Sequence of chain 1.A:
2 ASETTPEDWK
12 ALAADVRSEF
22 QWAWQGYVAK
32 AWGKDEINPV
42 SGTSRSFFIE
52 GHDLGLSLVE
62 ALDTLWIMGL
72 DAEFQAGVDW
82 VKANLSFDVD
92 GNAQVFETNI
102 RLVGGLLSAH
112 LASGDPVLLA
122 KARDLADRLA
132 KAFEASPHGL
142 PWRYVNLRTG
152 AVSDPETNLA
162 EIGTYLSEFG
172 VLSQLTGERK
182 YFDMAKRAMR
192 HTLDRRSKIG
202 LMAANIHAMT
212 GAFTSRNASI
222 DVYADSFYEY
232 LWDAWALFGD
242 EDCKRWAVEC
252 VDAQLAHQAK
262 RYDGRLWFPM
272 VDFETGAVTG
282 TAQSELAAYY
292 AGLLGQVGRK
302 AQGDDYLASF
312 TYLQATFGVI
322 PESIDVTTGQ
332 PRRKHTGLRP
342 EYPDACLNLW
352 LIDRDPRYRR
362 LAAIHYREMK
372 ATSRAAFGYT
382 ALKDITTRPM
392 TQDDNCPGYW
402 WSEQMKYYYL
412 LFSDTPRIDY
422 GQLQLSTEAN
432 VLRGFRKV

Binding-site contacts:
Ligand atom C6 contacts residue PRO341 of chain 1.A at 3.7 Å (hydrophobic).
Ligand atom C6 contacts residue ARG340 of chain 1.A at 3.8 Å.
Ligand atom N5 contacts residue LEU287 of chain 1.A at 4.0 Å.
Ligand atom O6 contacts residue TYR400 of chain 1.A at 4.1 Å.
Ligand atom C2 contacts residue CA1 of chain 1.D at 3.5 Å.
Ligand atom O2 contacts residue THR428 of chain 1.A at 3.0 Å (h-bond).
Ligand atom C4 contacts residue TYR400 of chain 1.A at 3.9 Å (hydrophobic).
Ligand atom O4 contacts residue TYR400 of chain 1.A at 3.8 Å.
Ligand atom C6 contacts residue TYR400 of chain 1.A at 3.8 Å (hydrophobic).
Ligand atom C3 contacts residue GLU404 of chain 1.A at 3.1 Å.
Ligand atom C1 contacts residue GOL1 of chain 1.B at 3.3 Å.
Ligand atom O4 contacts residue ARG102 of chain 1.A at 3.9 Å.
Ligand atom C2 contacts residue GLU429 of chain 1.A at 4.0 Å.
Ligand atom N5 contacts residue GLU342 of chain 1.A at 3.6 Å (salt-bridge).
Ligand atom C3 contacts residue THR428 of chain 1.A at 3.4 Å.
Ligand atom O6 contacts residue PRO341 of chain 1.A at 3.7 Å.
Ligand atom O6 contacts residue GLU342 of chain 1.A at 2.6 Å (salt-bridge).
Ligand atom O3 contacts residue THR428 of chain 1.A at 2.9 Å (h-bond).
Ligand atom C4 contacts residue GLU404 of chain 1.A at 3.2 Å.
Ligand atom C4 contacts residue GLU429 of chain 1.A at 3.2 Å.
Ligand atom O3 contacts residue CA1 of chain 1.D at 2.5 Å.
Ligand atom N5 contacts residue GOL1 of chain 1.B at 4.0 Å.
Ligand atom C2 contacts residue ILE101 of chain 1.A at 3.8 Å (hydrophobic).
Ligand atom O3 contacts residue GLU342 of chain 1.A at 4.0 Å.
Ligand atom O2 contacts residue GOL1 of chain 1.B at 4.3 Å.
Ligand atom C6 contacts residue GLU404 of chain 1.A at 3.8 Å.
Ligand atom C5 contacts residue TYR400 of chain 1.A at 3.8 Å (hydrophobic).
Ligand atom C5 contacts residue GLU404 of chain 1.A at 4.1 Å.
Ligand atom O3 contacts residue GLU404 of chain 1.A at 2.6 Å (salt-bridge).
Ligand atom C5 contacts residue GLU342 of chain 1.A at 4.0 Å.
Ligand atom C6 contacts residue GLU342 of chain 1.A at 3.1 Å.
Ligand atom C2 contacts residue THR428 of chain 1.A at 4.0 Å.
Ligand atom C3 contacts residue GLU429 of chain 1.A at 3.2 Å.
Ligand atom O4 contacts residue ILE101 of chain 1.A at 3.9 Å.
Ligand atom C3 contacts residue CA1 of chain 1.D at 3.4 Å.
Ligand atom O6 contacts residue LEU287 of chain 1.A at 3.7 Å.
Ligand atom O2 contacts residue CA1 of chain 1.D at 2.4 Å.
Ligand atom O6 contacts residue ARG340 of chain 1.A at 2.8 Å (salt-bridge).
Ligand atom C5 contacts residue ARG340 of chain 1.A at 4.1 Å.
Ligand atom O4 contacts residue GLU429 of chain 1.A at 2.7 Å (salt-bridge).

The small molecule below binds the protein below.
Small molecule (SMILES): OC[C@H]1NC[C@@H](O)[C@@H](O)[C@@H]1O